Binding-site contacts:
Ligand atom C6 contacts residue LYS546 of chain 1.B at 4.1 Å.
Ligand atom C8 contacts residue VAL530 of chain 1.B at 3.9 Å (hydrophobic).
Ligand atom C5 contacts residue LYS546 of chain 1.B at 4.2 Å.
Ligand atom O6 contacts residue LYS546 of chain 1.B at 3.7 Å.
Ligand atom C4 contacts residue LYS546 of chain 1.B at 4.2 Å.
Ligand atom O7 contacts residue ASN169 of chain 1.C at 3.3 Å (h-bond).
Ligand atom C3 contacts residue SER531 of chain 1.B at 3.7 Å.
Ligand atom C1 contacts residue SER531 of chain 1.B at 4.3 Å.
Ligand atom C3 contacts residue ASN169 of chain 1.C at 3.8 Å.
Ligand atom C4 contacts residue ASN169 of chain 1.C at 4.2 Å.
Ligand atom N2 contacts residue SER531 of chain 1.B at 2.7 Å (h-bond).
Ligand atom C5 contacts residue ASN169 of chain 1.C at 3.7 Å.
Ligand atom C7 contacts residue ASN169 of chain 1.C at 3.3 Å.
Ligand atom C7 contacts residue SER531 of chain 1.B at 3.5 Å.
Ligand atom O5 contacts residue ASN169 of chain 1.C at 2.4 Å (h-bond).
Ligand atom N2 contacts residue ASN169 of chain 1.C at 2.9 Å (h-bond).
Ligand atom O4 contacts residue LYS546 of chain 1.B at 3.1 Å (salt-bridge).
Ligand atom O3 contacts residue SER531 of chain 1.B at 3.9 Å.
Ligand atom C2 contacts residue SER531 of chain 1.B at 3.6 Å.
Ligand atom C2 contacts residue ASN169 of chain 1.C at 2.5 Å.
Ligand atom C8 contacts residue SER531 of chain 1.B at 3.3 Å.
Ligand atom O3 contacts residue ILE532 of chain 1.B at 4.1 Å.
Ligand atom C8 contacts residue ASN169 of chain 1.C at 4.4 Å.
Ligand atom O5 contacts residue PHE168 of chain 1.C at 3.9 Å.
Ligand atom C1 contacts residue ASN169 of chain 1.C at 1.4 Å.
Ligand atom O4 contacts residue ILE532 of chain 1.B at 4.2 Å.
Ligand atom C1 contacts residue PHE168 of chain 1.C at 4.3 Å (hydrophobic).
Ligand atom C3 contacts residue ILE532 of chain 1.B at 4.3 Å (hydrophobic).

A protein and the small-molecule ligand that binds it are described below.
Small molecule (SMILES): CC(=O)N[C@@H]1[C@@H](O)[C@H](O)[C@@H](CO)O[C@H]1O

Sequence of chain 1.C:
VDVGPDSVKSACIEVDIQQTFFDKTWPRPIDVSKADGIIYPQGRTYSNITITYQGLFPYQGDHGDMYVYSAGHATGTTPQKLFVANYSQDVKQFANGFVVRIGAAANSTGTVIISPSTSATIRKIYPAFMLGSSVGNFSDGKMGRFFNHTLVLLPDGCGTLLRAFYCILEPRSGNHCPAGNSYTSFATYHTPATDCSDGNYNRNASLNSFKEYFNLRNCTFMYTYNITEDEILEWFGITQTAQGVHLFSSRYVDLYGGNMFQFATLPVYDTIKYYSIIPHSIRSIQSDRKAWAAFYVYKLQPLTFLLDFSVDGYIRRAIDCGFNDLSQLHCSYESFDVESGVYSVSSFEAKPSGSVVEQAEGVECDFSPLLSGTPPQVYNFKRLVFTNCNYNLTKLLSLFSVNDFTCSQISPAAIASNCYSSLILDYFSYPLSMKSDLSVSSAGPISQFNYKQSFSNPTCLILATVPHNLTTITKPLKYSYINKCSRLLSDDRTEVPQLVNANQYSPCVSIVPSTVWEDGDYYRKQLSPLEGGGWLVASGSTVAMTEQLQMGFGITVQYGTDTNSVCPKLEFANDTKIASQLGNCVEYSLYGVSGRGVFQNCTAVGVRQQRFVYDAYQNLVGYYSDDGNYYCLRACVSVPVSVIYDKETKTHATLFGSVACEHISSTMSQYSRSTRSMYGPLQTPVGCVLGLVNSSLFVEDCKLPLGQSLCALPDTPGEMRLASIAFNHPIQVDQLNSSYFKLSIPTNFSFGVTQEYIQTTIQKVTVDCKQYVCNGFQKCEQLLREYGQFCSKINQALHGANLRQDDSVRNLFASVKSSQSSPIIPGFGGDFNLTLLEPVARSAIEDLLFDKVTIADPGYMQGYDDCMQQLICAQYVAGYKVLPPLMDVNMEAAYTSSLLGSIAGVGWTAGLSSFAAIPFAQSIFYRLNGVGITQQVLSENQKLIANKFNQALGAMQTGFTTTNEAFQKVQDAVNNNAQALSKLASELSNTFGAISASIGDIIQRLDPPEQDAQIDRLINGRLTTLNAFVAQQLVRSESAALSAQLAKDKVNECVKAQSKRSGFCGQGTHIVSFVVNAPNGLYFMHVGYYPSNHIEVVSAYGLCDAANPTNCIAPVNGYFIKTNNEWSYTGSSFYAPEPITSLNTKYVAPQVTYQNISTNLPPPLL

Sequence of chain 1.B:
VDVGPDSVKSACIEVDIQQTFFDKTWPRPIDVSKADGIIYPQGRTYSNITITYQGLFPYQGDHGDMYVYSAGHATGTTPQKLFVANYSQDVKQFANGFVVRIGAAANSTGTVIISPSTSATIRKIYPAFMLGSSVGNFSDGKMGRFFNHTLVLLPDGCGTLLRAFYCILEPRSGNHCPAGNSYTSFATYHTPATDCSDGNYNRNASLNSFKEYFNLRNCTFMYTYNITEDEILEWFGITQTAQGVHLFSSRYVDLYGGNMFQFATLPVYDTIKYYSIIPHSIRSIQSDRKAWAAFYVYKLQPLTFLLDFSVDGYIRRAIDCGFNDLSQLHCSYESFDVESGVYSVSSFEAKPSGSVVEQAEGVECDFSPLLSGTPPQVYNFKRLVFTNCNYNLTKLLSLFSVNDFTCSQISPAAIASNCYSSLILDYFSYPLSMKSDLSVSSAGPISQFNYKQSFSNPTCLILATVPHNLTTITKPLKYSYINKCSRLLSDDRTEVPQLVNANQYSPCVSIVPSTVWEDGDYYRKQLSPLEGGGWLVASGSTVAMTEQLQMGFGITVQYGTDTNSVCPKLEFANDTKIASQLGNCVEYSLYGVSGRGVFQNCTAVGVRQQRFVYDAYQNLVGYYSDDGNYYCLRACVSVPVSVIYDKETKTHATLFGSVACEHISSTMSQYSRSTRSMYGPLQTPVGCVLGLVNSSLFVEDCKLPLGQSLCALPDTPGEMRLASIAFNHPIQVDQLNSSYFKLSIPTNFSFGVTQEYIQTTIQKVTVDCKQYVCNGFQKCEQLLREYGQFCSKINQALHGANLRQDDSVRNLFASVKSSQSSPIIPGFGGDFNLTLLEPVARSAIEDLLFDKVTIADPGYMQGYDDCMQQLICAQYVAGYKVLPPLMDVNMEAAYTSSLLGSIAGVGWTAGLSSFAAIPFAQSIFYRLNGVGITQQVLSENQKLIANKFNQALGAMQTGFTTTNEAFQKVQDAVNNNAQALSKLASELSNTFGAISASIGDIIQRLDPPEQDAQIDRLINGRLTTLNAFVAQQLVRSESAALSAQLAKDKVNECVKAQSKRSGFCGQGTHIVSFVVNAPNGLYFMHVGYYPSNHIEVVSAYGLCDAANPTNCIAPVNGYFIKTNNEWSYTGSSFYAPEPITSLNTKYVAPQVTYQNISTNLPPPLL